Binding-site contacts:
Ligand atom C6 contacts residue LEU222 of chain 1.A at 4.4 Å (hydrophobic).
Ligand atom O2 contacts residue SER223 of chain 1.A at 3.0 Å (h-bond).
Ligand atom C2 contacts residue SER223 of chain 1.A at 3.6 Å.
Ligand atom C8 contacts residue GLY221 of chain 1.A at 3.2 Å.
Ligand atom O7 contacts residue GLY221 of chain 1.A at 3.9 Å.
Ligand atom O6 contacts residue GLY221 of chain 1.A at 4.2 Å.
Ligand atom O3 contacts residue SER223 of chain 1.A at 3.7 Å.
Ligand atom O2 contacts residue LEU222 of chain 1.A at 4.1 Å.
Ligand atom C3 contacts residue ASN147 of chain 1.A at 3.8 Å.
Ligand atom C7 contacts residue ASP143 of chain 1.A at 3.5 Å.
Ligand atom C2 contacts residue ASN147 of chain 1.A at 2.5 Å.
Ligand atom C7 contacts residue GLY221 of chain 1.A at 4.0 Å.
Ligand atom C1 contacts residue SER223 of chain 1.A at 4.3 Å.
Ligand atom O7 contacts residue ASN147 of chain 1.A at 3.8 Å.
Ligand atom C5 contacts residue ASN147 of chain 1.A at 3.8 Å.
Ligand atom C7 contacts residue ASN147 of chain 1.A at 3.5 Å.
Ligand atom O7 contacts residue ASP143 of chain 1.A at 2.9 Å.
Ligand atom O5 contacts residue ASN147 of chain 1.A at 2.5 Å (h-bond).
Ligand atom N2 contacts residue ASP143 of chain 1.A at 4.4 Å.
Ligand atom C5 contacts residue SER223 of chain 1.A at 3.9 Å.
Ligand atom C1 contacts residue ASN147 of chain 1.A at 1.5 Å.
Ligand atom O5 contacts residue SER223 of chain 1.A at 3.9 Å.
Ligand atom O7 contacts residue TYR190 of chain 1.A at 4.2 Å.
Ligand atom O3 contacts residue SER151 of chain 1.A at 4.0 Å.
Ligand atom O6 contacts residue SER223 of chain 1.A at 4.0 Å.
Ligand atom N2 contacts residue ASN147 of chain 1.A at 2.9 Å (h-bond).
Ligand atom O5 contacts residue LEU222 of chain 1.A at 4.4 Å.
Ligand atom C4 contacts residue ASN147 of chain 1.A at 4.3 Å.
Ligand atom C4 contacts residue SER223 of chain 1.A at 4.1 Å.
Ligand atom O6 contacts residue LEU222 of chain 1.A at 4.0 Å.
Ligand atom C8 contacts residue ASP143 of chain 1.A at 3.6 Å.
Ligand atom C3 contacts residue SER223 of chain 1.A at 3.0 Å.
Ligand atom C6 contacts residue GLY221 of chain 1.A at 3.8 Å.

This small molecule binds to this protein.
Small molecule (SMILES): CC(=O)N[C@H]1[C@H](O[C@H]2[C@H](O)[C@@H](NC(C)=O)CO[C@@H]2CO[C@@H]2O[C@@H](C)[C@@H](O)[C@@H](O)[C@@H]2O)O[C@H](CO)[C@@H](O)[C@@H]1O

Sequence of chain 1.A:
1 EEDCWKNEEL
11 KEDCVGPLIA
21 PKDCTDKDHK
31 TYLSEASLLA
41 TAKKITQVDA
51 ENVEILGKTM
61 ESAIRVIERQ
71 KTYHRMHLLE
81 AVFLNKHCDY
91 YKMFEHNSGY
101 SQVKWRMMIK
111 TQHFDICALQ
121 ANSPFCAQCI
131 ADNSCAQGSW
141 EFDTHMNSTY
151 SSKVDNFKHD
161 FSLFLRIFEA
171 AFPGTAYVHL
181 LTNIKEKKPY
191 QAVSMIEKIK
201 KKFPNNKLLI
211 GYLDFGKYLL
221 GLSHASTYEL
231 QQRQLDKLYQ